This small molecule binds to this protein.
Small molecule (SMILES): Nc1ccn([C@@H]2O[C@H](CO[P](=O)(O)O[C@H]3[C@@H](O)[C@H](n4ccc(N)nc4=O)O[C@@H]3CO[P](=O)(O)O[C@H]3[C@@H](O)[C@H](n4ccc(N)nc4=O)O[C@@H]3CO)[C@@H](O)[C@H]2O)c(=O)n1

Binding-site contacts:
Ligand atom O4' contacts residue ARG12 of chain 29.D at 4.0 Å.
Ligand atom O5' contacts residue LYS131 of chain 28.C at 3.3 Å.
Ligand atom C1' contacts residue ARG12 of chain 29.D at 3.9 Å.
Ligand atom C2 contacts residue ARG12 of chain 29.D at 4.5 Å.
Ligand atom OP1 contacts residue THR176 of chain 28.C at 3.4 Å (h-bond).
Ligand atom C4' contacts residue TRP75 of chain 28.C at 4.5 Å (hydrophobic).
Ligand atom C5' contacts residue ARG12 of chain 29.D at 4.3 Å.
Ligand atom C4' contacts residue ARG12 of chain 29.D at 3.6 Å.
Ligand atom O2' contacts residue THR13 of chain 29.D at 3.7 Å.
Ligand atom OP1 contacts residue TRP75 of chain 28.C at 3.9 Å.
Ligand atom O5' contacts residue ARG12 of chain 29.D at 4.1 Å.
Ligand atom O2' contacts residue VAL14 of chain 29.D at 4.3 Å.
Ligand atom OP1 contacts residue VAL14 of chain 29.D at 3.4 Å.
Ligand atom C5' contacts residue LYS131 of chain 28.C at 4.2 Å.
Ligand atom O2' contacts residue TYR111 of chain 29.D at 4.3 Å.
Ligand atom O2 contacts residue ARG12 of chain 29.D at 3.6 Å.
Ligand atom O2' contacts residue ARG12 of chain 29.D at 3.6 Å.
Ligand atom P contacts residue TYR111 of chain 29.D at 4.5 Å.
Ligand atom OP1 contacts residue SER73 of chain 28.C at 3.2 Å (h-bond).
Ligand atom OP2 contacts residue SER73 of chain 28.C at 4.0 Å.
Ligand atom OP1 contacts residue TYR111 of chain 29.D at 3.6 Å (h-bond).
Ligand atom P contacts residue SER73 of chain 28.C at 4.1 Å.
Ligand atom P contacts residue TRP75 of chain 28.C at 4.3 Å.
Ligand atom O3' contacts residue TRP75 of chain 28.C at 3.6 Å.
Ligand atom O2' contacts residue ASP11 of chain 29.D at 3.5 Å.
Ligand atom O3' contacts residue THR13 of chain 29.D at 4.4 Å.
Ligand atom O5' contacts residue TYR111 of chain 29.D at 4.4 Å.

Sequence of chain 28.C:
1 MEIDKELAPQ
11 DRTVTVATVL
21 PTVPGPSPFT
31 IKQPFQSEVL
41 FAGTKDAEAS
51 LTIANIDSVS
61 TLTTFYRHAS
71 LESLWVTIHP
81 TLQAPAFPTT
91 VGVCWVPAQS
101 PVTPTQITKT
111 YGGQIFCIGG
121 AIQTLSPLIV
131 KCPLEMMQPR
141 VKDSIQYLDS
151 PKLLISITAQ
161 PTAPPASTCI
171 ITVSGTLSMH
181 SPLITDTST

Sequence of chain 29.D:
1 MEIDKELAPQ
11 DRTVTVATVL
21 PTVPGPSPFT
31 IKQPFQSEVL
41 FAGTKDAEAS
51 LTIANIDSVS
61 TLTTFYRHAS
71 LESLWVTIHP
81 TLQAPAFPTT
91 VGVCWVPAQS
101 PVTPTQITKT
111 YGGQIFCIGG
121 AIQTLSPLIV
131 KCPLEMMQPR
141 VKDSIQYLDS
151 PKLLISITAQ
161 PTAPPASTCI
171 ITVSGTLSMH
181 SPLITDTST